Sequence of chain 1.C:
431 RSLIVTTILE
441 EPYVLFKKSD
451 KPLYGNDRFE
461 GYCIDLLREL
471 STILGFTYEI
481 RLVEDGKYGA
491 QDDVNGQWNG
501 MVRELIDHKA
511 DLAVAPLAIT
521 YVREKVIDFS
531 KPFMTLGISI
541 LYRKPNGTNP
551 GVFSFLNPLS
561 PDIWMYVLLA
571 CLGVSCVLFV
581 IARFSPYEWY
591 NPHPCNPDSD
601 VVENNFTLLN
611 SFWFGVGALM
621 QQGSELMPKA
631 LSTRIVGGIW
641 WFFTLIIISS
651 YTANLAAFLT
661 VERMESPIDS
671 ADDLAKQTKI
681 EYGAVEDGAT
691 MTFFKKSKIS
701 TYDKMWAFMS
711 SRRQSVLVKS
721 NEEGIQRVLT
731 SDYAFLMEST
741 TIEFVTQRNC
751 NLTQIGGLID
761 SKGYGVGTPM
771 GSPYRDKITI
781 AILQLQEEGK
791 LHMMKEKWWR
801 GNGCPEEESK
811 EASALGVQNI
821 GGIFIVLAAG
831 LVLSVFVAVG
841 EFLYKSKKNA

Binding-site contacts:
Ligand atom CAE contacts residue LYS762 of chain 1.B at 4.3 Å.
Ligand atom CAK contacts residue THR535 of chain 1.B at 4.2 Å.
Ligand atom CAH contacts residue LEU791 of chain 1.C at 4.0 Å (hydrophobic).
Ligand atom CAK contacts residue GLY763 of chain 1.B at 3.7 Å.
Ligand atom SAP contacts residue LEU783 of chain 1.C at 4.3 Å.
Ligand atom NAJ contacts residue PRO532 of chain 1.C at 3.2 Å (h-bond).
Ligand atom FAC contacts residue GLY763 of chain 1.B at 3.3 Å.
Ligand atom FAC contacts residue THR535 of chain 1.B at 3.2 Å.
Ligand atom OAB contacts residue PRO532 of chain 1.B at 4.0 Å.
Ligand atom CAF contacts residue PRO532 of chain 1.B at 3.5 Å (hydrophobic).
Ligand atom CAD contacts residue THR535 of chain 1.B at 4.3 Å.
Ligand atom CAN contacts residue GLN786 of chain 1.C at 3.5 Å.
Ligand atom FAC contacts residue PRO532 of chain 1.B at 3.4 Å.
Ligand atom FAC contacts residue LYS762 of chain 1.B at 3.5 Å.
Ligand atom CAD contacts residue SER761 of chain 1.B at 3.8 Å.
Ligand atom CAE contacts residue THR535 of chain 1.C at 3.6 Å.
Ligand atom NAJ contacts residue LEU783 of chain 1.C at 3.7 Å.
Ligand atom CAD contacts residue THR535 of chain 1.C at 3.5 Å.
Ligand atom CAD contacts residue LYS762 of chain 1.B at 3.5 Å.
Ligand atom CAI contacts residue PRO532 of chain 1.C at 3.4 Å (hydrophobic).
Ligand atom OAB contacts residue PRO532 of chain 1.C at 4.0 Å.
Ligand atom CAE contacts residue SER761 of chain 1.B at 3.4 Å.
Ligand atom CAF contacts residue LYS762 of chain 1.B at 4.0 Å.
Ligand atom OAB contacts residue ILE519 of chain 1.B at 3.9 Å.
Ligand atom CAK contacts residue LYS762 of chain 1.B at 3.5 Å.
Ligand atom CAF contacts residue GLY763 of chain 1.B at 3.8 Å.
Ligand atom CAG contacts residue GLN786 of chain 1.C at 3.3 Å.
Ligand atom FAC contacts residue MET534 of chain 1.B at 4.0 Å.
Ligand atom CAG contacts residue SER761 of chain 1.B at 3.8 Å.
Ligand atom NAO contacts residue PRO532 of chain 1.C at 3.6 Å.
Ligand atom CAK contacts residue PRO532 of chain 1.B at 3.9 Å (hydrophobic).
Ligand atom CAH contacts residue GLN786 of chain 1.C at 3.3 Å.
Ligand atom CAN contacts residue PRO532 of chain 1.C at 3.8 Å (hydrophobic).
Ligand atom OAB contacts residue LYS531 of chain 1.C at 3.2 Å.
Ligand atom CAG contacts residue PHE533 of chain 1.C at 4.3 Å (hydrophobic).
Ligand atom CAH contacts residue MET534 of chain 1.C at 4.0 Å (hydrophobic).
Ligand atom CAH contacts residue PRO532 of chain 1.C at 3.9 Å (hydrophobic).
Ligand atom OAA contacts residue ILE519 of chain 1.B at 3.5 Å (h-bond).
Ligand atom OAA contacts residue LEU783 of chain 1.C at 3.4 Å.
Ligand atom CAH contacts residue PHE533 of chain 1.C at 3.3 Å (hydrophobic).

The small molecule below binds the protein below.
Small molecule (SMILES): O=S1(=O)NCN(C2CC2)c2ccc(F)cc21

Sequence of chain 1.B:
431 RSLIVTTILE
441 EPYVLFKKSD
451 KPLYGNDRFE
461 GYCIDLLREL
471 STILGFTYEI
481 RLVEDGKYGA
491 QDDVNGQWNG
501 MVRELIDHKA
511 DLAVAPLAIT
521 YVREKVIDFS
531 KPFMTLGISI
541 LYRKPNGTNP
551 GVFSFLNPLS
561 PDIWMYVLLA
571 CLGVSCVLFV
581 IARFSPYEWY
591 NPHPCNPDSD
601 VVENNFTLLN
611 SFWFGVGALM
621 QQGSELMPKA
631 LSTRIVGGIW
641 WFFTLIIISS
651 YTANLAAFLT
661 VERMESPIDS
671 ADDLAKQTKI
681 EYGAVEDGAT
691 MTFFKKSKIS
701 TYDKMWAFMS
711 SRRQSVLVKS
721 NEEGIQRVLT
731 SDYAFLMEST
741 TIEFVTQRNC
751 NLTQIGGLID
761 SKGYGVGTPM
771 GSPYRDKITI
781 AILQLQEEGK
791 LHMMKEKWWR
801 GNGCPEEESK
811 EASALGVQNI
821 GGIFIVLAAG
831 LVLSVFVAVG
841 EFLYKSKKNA